Binding-site contacts:
Ligand atom CB2 contacts residue ARG203 of chain 1.A at 3.9 Å.
Ligand atom CB2 contacts residue GLU143 of chain 1.A at 3.8 Å.
Ligand atom O1 contacts residue HIS146 of chain 1.A at 3.4 Å (h-bond).
Ligand atom O3 contacts residue ASN112 of chain 1.A at 3.2 Å (h-bond).
Ligand atom C3 contacts residue ASN112 of chain 1.A at 3.9 Å.
Ligand atom CA1 contacts residue GLU143 of chain 1.A at 1.5 Å.
Ligand atom C1 contacts residue HIS142 of chain 1.A at 4.0 Å.
Ligand atom OH2 contacts residue HIS231 of chain 1.A at 2.8 Å (h-bond).
Ligand atom CD2 contacts residue VAL139 of chain 1.A at 3.8 Å (hydrophobic).
Ligand atom O1 contacts residue GLU143 of chain 1.A at 2.4 Å (salt-bridge).
Ligand atom OH2 contacts residue HIS142 of chain 1.A at 3.8 Å.
Ligand atom C2 contacts residue ASN112 of chain 1.A at 3.7 Å.
Ligand atom CA1 contacts residue ASN112 of chain 1.A at 3.8 Å.
Ligand atom CG2 contacts residue LEU202 of chain 1.A at 3.8 Å (hydrophobic).
Ligand atom O3 contacts residue HIS231 of chain 1.A at 3.6 Å.
Ligand atom N2 contacts residue GLU143 of chain 1.A at 3.5 Å (salt-bridge).
Ligand atom C1 contacts residue ALA113 of chain 1.A at 3.9 Å (hydrophobic).
Ligand atom O2 contacts residue HIS231 of chain 1.A at 3.5 Å.
Ligand atom O2 contacts residue ARG203 of chain 1.A at 3.1 Å (salt-bridge).
Ligand atom CD2 contacts residue LEU202 of chain 1.A at 3.9 Å (hydrophobic).
Ligand atom OH2 contacts residue GLU166 of chain 1.A at 3.3 Å (salt-bridge).
Ligand atom CD1 contacts residue LEU133 of chain 1.A at 3.7 Å (hydrophobic).
Ligand atom CD1 contacts residue VAL139 of chain 1.A at 3.8 Å (hydrophobic).
Ligand atom CA2 contacts residue GLU143 of chain 1.A at 3.8 Å.
Ligand atom OH2 contacts residue ZN1 of chain 1.F at 2.5 Å.
Ligand atom CD2 contacts residue ILE188 of chain 1.A at 3.9 Å (hydrophobic).
Ligand atom CD2 contacts residue ARG203 of chain 1.A at 3.9 Å.
Ligand atom OH2 contacts residue TYR157 of chain 1.A at 3.7 Å.
Ligand atom C2 contacts residue HIS231 of chain 1.A at 3.6 Å.
Ligand atom CA1 contacts residue ALA113 of chain 1.A at 3.1 Å (hydrophobic).
Ligand atom O1 contacts residue ZN1 of chain 1.F at 2.9 Å.
Ligand atom C1 contacts residue ZN1 of chain 1.F at 3.2 Å.
Ligand atom C3 contacts residue HIS231 of chain 1.A at 3.8 Å.
Ligand atom N2 contacts residue HIS231 of chain 1.A at 3.9 Å.
Ligand atom C1 contacts residue GLU143 of chain 1.A at 2.6 Å.
Ligand atom CA2 contacts residue ASN112 of chain 1.A at 3.4 Å.
Ligand atom N2 contacts residue ZN1 of chain 1.F at 3.1 Å.
Ligand atom CD1 contacts residue ASN112 of chain 1.A at 3.9 Å.
Ligand atom N2 contacts residue HIS142 of chain 1.A at 3.9 Å.
Ligand atom CA1 contacts residue PHE114 of chain 1.A at 3.9 Å (hydrophobic).

A small-molecule ligand and the protein it binds are described below.
Small molecule (SMILES): COC(=O)[C@@H](CC(C)C)N(O)C(C)=O

Sequence of chain 1.A:
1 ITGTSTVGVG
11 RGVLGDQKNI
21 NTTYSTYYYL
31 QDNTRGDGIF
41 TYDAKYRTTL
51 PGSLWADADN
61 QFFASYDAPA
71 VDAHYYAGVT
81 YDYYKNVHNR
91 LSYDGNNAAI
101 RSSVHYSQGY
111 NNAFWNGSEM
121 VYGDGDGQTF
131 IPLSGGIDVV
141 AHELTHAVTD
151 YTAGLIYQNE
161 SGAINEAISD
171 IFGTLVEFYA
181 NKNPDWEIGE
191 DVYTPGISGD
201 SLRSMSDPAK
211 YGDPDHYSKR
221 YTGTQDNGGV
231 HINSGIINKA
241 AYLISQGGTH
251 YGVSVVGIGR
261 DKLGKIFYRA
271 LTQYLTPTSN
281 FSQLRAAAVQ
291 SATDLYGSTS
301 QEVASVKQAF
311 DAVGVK